A small-molecule ligand and the protein it binds are described below.
Small molecule (SMILES): COc1cc(/C=C/c2ccc(O)cc2)cc(OC)c1

Sequence of chain 1.B:
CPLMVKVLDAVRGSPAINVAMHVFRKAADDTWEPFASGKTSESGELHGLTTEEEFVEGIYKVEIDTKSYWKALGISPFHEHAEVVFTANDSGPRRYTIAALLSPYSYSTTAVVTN

Sequence of chain 2.A:
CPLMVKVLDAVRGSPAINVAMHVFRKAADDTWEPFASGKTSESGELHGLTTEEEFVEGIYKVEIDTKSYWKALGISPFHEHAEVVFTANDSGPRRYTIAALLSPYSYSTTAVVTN

Binding-site contacts:
Ligand atom CAG contacts residue ARG53 of chain 1.B at 3.6 Å.
Ligand atom CAH contacts residue LEU114 of chain 1.B at 3.6 Å (hydrophobic).
Ligand atom CAJ contacts residue ARG53 of chain 1.B at 3.6 Å.
Ligand atom CAA contacts residue TYR146 of chain 2.A at 3.4 Å (hydrophobic).
Ligand atom CAQ contacts residue ARG53 of chain 1.B at 3.6 Å.
Ligand atom CAJ contacts residue VAL52 of chain 1.B at 4.3 Å (hydrophobic).
Ligand atom CAB contacts residue VAL52 of chain 1.B at 3.8 Å (hydrophobic).
Ligand atom CAK contacts residue VAL52 of chain 1.B at 3.8 Å (hydrophobic).
Ligand atom CAA contacts residue SER117 of chain 2.A at 3.2 Å.
Ligand atom CAA contacts residue VAL52 of chain 1.B at 3.7 Å (hydrophobic).
Ligand atom OAM contacts residue SER117 of chain 2.A at 4.4 Å.
Ligand atom OAN contacts residue PRO145 of chain 2.A at 4.4 Å.
Ligand atom CAG contacts residue LEU114 of chain 1.B at 3.8 Å (hydrophobic).
Ligand atom CAR contacts residue VAL52 of chain 1.B at 3.5 Å (hydrophobic).
Ligand atom CAO contacts residue LEU114 of chain 1.B at 3.6 Å (hydrophobic).
Ligand atom CAP contacts residue ARG53 of chain 1.B at 4.2 Å.
Ligand atom CAD contacts residue ARG53 of chain 1.B at 4.0 Å.
Ligand atom OAN contacts residue VAL52 of chain 1.B at 3.2 Å.
Ligand atom CAA contacts residue PRO145 of chain 2.A at 4.1 Å (hydrophobic).
Ligand atom OAM contacts residue VAL52 of chain 1.B at 3.5 Å (h-bond).
Ligand atom CAE contacts residue ARG53 of chain 1.B at 3.4 Å.
Ligand atom CAS contacts residue VAL52 of chain 1.B at 3.3 Å (hydrophobic).
Ligand atom CAB contacts residue ILE116 of chain 2.A at 4.2 Å (hydrophobic).
Ligand atom CAF contacts residue LEU114 of chain 1.B at 3.7 Å (hydrophobic).
Ligand atom CAL contacts residue ILE116 of chain 2.A at 4.2 Å (hydrophobic).
Ligand atom CAI contacts residue LEU114 of chain 1.B at 4.1 Å (hydrophobic).
Ligand atom OAM contacts residue ARG53 of chain 1.B at 4.1 Å.
Ligand atom CAL contacts residue PRO145 of chain 2.A at 4.5 Å (hydrophobic).
Ligand atom CAR contacts residue ARG53 of chain 1.B at 4.2 Å.
Ligand atom OAN contacts residue ILE116 of chain 2.A at 3.7 Å.
Ligand atom CAB contacts residue ILE116 of chain 1.B at 4.5 Å (hydrophobic).
Ligand atom CAL contacts residue VAL52 of chain 1.B at 3.4 Å (hydrophobic).
Ligand atom OAM contacts residue TYR146 of chain 2.A at 3.6 Å.
Ligand atom CAA contacts residue ILE116 of chain 2.A at 3.8 Å (hydrophobic).
Ligand atom CAI contacts residue ARG53 of chain 1.B at 3.7 Å.
Ligand atom CAP contacts residue LEU114 of chain 1.B at 4.2 Å (hydrophobic).
Ligand atom OAC contacts residue LEU114 of chain 1.B at 4.1 Å.
Ligand atom CAK contacts residue ARG53 of chain 1.B at 4.3 Å.